A protein and the small-molecule ligand that binds it are described below.
Small molecule (SMILES): CC(=O)N[C@@H]1[C@@H](O)[C@H](O)[C@@H](CO)O[C@H]1O

Sequence of chain 1.D:
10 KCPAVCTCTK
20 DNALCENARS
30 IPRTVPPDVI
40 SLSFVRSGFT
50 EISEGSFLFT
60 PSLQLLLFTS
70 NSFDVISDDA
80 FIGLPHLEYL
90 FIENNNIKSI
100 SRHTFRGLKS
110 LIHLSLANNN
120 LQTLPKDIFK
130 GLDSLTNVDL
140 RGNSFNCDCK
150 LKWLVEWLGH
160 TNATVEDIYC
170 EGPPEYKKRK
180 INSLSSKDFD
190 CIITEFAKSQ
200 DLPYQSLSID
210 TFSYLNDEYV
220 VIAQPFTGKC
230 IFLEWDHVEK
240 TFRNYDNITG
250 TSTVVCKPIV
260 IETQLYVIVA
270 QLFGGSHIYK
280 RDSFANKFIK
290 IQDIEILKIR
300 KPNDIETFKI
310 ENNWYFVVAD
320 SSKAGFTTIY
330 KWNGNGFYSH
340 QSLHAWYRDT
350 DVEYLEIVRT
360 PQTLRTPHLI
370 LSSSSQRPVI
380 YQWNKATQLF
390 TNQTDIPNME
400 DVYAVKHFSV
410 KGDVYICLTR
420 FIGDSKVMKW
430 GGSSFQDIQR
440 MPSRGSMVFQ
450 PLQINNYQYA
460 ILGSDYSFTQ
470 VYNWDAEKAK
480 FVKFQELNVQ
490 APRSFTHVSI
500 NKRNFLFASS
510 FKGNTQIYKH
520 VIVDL

Binding-site contacts:
Ligand atom C5 contacts residue GLN392 of chain 1.D at 4.3 Å.
Ligand atom O7 contacts residue ASN391 of chain 1.D at 3.0 Å (h-bond).
Ligand atom C7 contacts residue ASN391 of chain 1.D at 2.9 Å.
Ligand atom O7 contacts residue THR393 of chain 1.D at 3.4 Å.
Ligand atom C1 contacts residue GLN392 of chain 1.D at 4.0 Å.
Ligand atom C2 contacts residue ASN391 of chain 1.D at 2.7 Å.
Ligand atom N2 contacts residue ASN391 of chain 1.D at 3.2 Å (h-bond).
Ligand atom O6 contacts residue GLN392 of chain 1.D at 3.8 Å.
Ligand atom C2 contacts residue THR393 of chain 1.D at 4.5 Å.
Ligand atom C5 contacts residue ASN391 of chain 1.D at 3.6 Å.
Ligand atom O5 contacts residue ASN391 of chain 1.D at 2.3 Å (h-bond).
Ligand atom C3 contacts residue ASN391 of chain 1.D at 3.9 Å.
Ligand atom O6 contacts residue ASN391 of chain 1.D at 4.5 Å.
Ligand atom C1 contacts residue ASN391 of chain 1.D at 1.5 Å.
Ligand atom C8 contacts residue ASN391 of chain 1.D at 3.4 Å.
Ligand atom C7 contacts residue THR393 of chain 1.D at 4.5 Å.
Ligand atom C4 contacts residue ASN391 of chain 1.D at 4.3 Å.
Ligand atom C6 contacts residue GLN392 of chain 1.D at 4.0 Å.
Ligand atom O5 contacts residue GLN392 of chain 1.D at 3.3 Å (h-bond).